Sequence of chain 1.A:
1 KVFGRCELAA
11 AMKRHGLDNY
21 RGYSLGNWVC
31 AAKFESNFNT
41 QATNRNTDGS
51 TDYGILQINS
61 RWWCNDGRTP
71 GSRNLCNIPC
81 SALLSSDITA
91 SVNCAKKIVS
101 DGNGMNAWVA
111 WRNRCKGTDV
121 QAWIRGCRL

A protein and the small-molecule ligand that binds it are described below.
Small molecule (SMILES): [NH3+][Pt]1([NH3+])OC(=O)C2(CCC2)C(=O)O1

Binding-site contacts:
Ligand atom N2 contacts residue HIS15 of chain 1.A at 4.5 Å.
Ligand atom N1 contacts residue THR89 of chain 1.A at 3.4 Å (h-bond).
Ligand atom PT1 contacts residue HIS15 of chain 1.A at 2.4 Å.
Ligand atom N1 contacts residue ARG14 of chain 1.A at 3.6 Å (salt-bridge).
Ligand atom N2 contacts residue ARG14 of chain 1.A at 3.2 Å (salt-bridge).
Ligand atom PT1 contacts residue ASP87 of chain 1.A at 4.3 Å.
Ligand atom N1 contacts residue ILE88 of chain 1.A at 3.5 Å (h-bond).
Ligand atom N1 contacts residue ASP87 of chain 1.A at 2.2 Å (salt-bridge).
Ligand atom N1 contacts residue HIS15 of chain 1.A at 2.8 Å (h-bond).
Ligand atom PT1 contacts residue ARG14 of chain 1.A at 2.2 Å.